Binding-site contacts:
Ligand atom N4 contacts residue ARG131 of chain 1.A at 3.0 Å (salt-bridge).
Ligand atom P contacts residue ARG41 of chain 1.A at 3.9 Å.
Ligand atom OP2 contacts residue ALA38 of chain 1.A at 3.7 Å.
Ligand atom C3' contacts residue ARG131 of chain 1.A at 3.7 Å.
Ligand atom OP2 contacts residue ARG92 of chain 1.A at 4.0 Å.
Ligand atom OP2 contacts residue GLY37 of chain 1.A at 2.9 Å.
Ligand atom C4 contacts residue TYR40 of chain 1.A at 4.0 Å (hydrophobic).
Ligand atom OP1 contacts residue LYS18 of chain 1.A at 3.7 Å.
Ligand atom O4' contacts residue ALA100 of chain 1.A at 3.4 Å (h-bond).
Ligand atom C4 contacts residue ARG131 of chain 1.A at 3.4 Å.
Ligand atom C6 contacts residue GLY37 of chain 1.A at 3.6 Å.
Ligand atom N4 contacts residue ASP132 of chain 1.A at 3.1 Å (salt-bridge).
Ligand atom O5' contacts residue ARG131 of chain 1.A at 2.9 Å (salt-bridge).
Ligand atom O3' contacts residue SER101 of chain 1.A at 3.5 Å.
Ligand atom C2 contacts residue ARG131 of chain 1.A at 3.5 Å.
Ligand atom P contacts residue ARG131 of chain 1.A at 3.5 Å.
Ligand atom C5 contacts residue SER36 of chain 1.A at 4.0 Å.
Ligand atom N1 contacts residue ARG131 of chain 1.A at 3.7 Å.
Ligand atom C4' contacts residue ALA100 of chain 1.A at 3.5 Å (hydrophobic).
Ligand atom OP3 contacts residue ARG41 of chain 1.A at 2.6 Å (salt-bridge).
Ligand atom C5 contacts residue ARG131 of chain 1.A at 3.6 Å.
Ligand atom C5 contacts residue GLY37 of chain 1.A at 3.5 Å.
Ligand atom O2 contacts residue ARG131 of chain 1.A at 4.0 Å.
Ligand atom N3 contacts residue ARG110 of chain 1.A at 3.6 Å (salt-bridge).
Ligand atom O3' contacts residue ALA100 of chain 1.A at 3.6 Å.
Ligand atom OP2 contacts residue ARG41 of chain 1.A at 3.3 Å (salt-bridge).
Ligand atom C2' contacts residue ARG131 of chain 1.A at 2.9 Å.
Ligand atom O2 contacts residue ALA104 of chain 1.A at 3.9 Å.
Ligand atom C1' contacts residue ARG131 of chain 1.A at 3.9 Å.
Ligand atom N4 contacts residue GLY130 of chain 1.A at 3.3 Å.
Ligand atom N3 contacts residue ARG131 of chain 1.A at 3.3 Å.
Ligand atom O5' contacts residue GLY37 of chain 1.A at 3.8 Å.
Ligand atom O2 contacts residue ARG110 of chain 1.A at 4.0 Å.
Ligand atom C6 contacts residue ARG131 of chain 1.A at 3.6 Å.
Ligand atom C5' contacts residue GLY37 of chain 1.A at 3.5 Å.
Ligand atom P contacts residue GLY37 of chain 1.A at 3.9 Å.
Ligand atom N4 contacts residue SER36 of chain 1.A at 3.7 Å.
Ligand atom OP3 contacts residue ARG158 of chain 1.A at 3.9 Å.
Ligand atom OP1 contacts residue ARG131 of chain 1.A at 3.0 Å (salt-bridge).
Ligand atom O3' contacts residue ARG181 of chain 1.A at 4.0 Å.

The protein below binds the small molecule below.
Small molecule (SMILES): Nc1ccn([C@H]2C[C@H](O)[C@@H](COP(=O)(O)O)O2)c(=O)n1

Sequence of chain 1.A:
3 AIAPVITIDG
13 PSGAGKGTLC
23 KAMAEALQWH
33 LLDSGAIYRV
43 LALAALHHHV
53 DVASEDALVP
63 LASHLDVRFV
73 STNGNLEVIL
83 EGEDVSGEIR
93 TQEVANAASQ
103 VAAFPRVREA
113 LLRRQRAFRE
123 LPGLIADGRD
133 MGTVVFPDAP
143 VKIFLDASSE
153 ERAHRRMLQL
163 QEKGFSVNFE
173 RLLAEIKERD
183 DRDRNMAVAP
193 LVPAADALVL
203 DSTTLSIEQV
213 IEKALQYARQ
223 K